Binding-site contacts:
Ligand atom O2 contacts residue TYR87 of chain 1.B at 4.2 Å.
Ligand atom O5 contacts residue THR204 of chain 1.B at 2.5 Å (h-bond).
Ligand atom C2 contacts residue TYR87 of chain 1.B at 4.1 Å (hydrophobic).
Ligand atom O1 contacts residue TYR87 of chain 1.B at 4.3 Å.
Ligand atom C1 contacts residue TYR87 of chain 1.B at 4.1 Å (hydrophobic).
Ligand atom O2 contacts residue EDO1 of chain 1.U at 4.3 Å.
Ligand atom O5 contacts residue GLU90 of chain 1.B at 2.9 Å (salt-bridge).
Ligand atom C5 contacts residue EDO1 of chain 1.U at 4.4 Å.
Ligand atom O2 contacts residue GLU90 of chain 1.B at 2.8 Å (salt-bridge).
Ligand atom O4 contacts residue THR204 of chain 1.B at 3.2 Å (h-bond).
Ligand atom C4 contacts residue GLU90 of chain 1.B at 2.5 Å.
Ligand atom C5 contacts residue THR204 of chain 1.B at 3.3 Å.
Ligand atom C1 contacts residue IPQ1 of chain 1.P at 4.4 Å.
Ligand atom C5 contacts residue PO41 of chain 1.X at 3.6 Å.
Ligand atom O5 contacts residue EDO1 of chain 1.U at 3.1 Å.
Ligand atom C5 contacts residue GLU90 of chain 1.B at 3.1 Å.
Ligand atom C3 contacts residue GLU90 of chain 1.B at 1.4 Å.
Ligand atom O5 contacts residue PO41 of chain 1.X at 4.0 Å.
Ligand atom O4 contacts residue TRP108 of chain 1.B at 3.7 Å.
Ligand atom O1 contacts residue GLU90 of chain 1.B at 4.3 Å.
Ligand atom O4 contacts residue TYR62 of chain 1.B at 4.5 Å.
Ligand atom O4 contacts residue IPQ1 of chain 1.P at 3.5 Å.
Ligand atom O1 contacts residue IPQ1 of chain 1.P at 3.1 Å.
Ligand atom C4 contacts residue PO41 of chain 1.X at 3.8 Å.
Ligand atom O2 contacts residue ILE91 of chain 1.B at 3.8 Å.
Ligand atom C4 contacts residue IPQ1 of chain 1.P at 3.5 Å.
Ligand atom C2 contacts residue GLU90 of chain 1.B at 2.5 Å.
Ligand atom C1 contacts residue GLU90 of chain 1.B at 3.9 Å.
Ligand atom C4 contacts residue THR204 of chain 1.B at 4.0 Å.
Ligand atom O4 contacts residue GLU90 of chain 1.B at 2.8 Å (salt-bridge).
Ligand atom O4 contacts residue PO41 of chain 1.X at 3.0 Å (h-bond).
Ligand atom C3 contacts residue IPQ1 of chain 1.P at 3.9 Å.

Sequence of chain 1.B:
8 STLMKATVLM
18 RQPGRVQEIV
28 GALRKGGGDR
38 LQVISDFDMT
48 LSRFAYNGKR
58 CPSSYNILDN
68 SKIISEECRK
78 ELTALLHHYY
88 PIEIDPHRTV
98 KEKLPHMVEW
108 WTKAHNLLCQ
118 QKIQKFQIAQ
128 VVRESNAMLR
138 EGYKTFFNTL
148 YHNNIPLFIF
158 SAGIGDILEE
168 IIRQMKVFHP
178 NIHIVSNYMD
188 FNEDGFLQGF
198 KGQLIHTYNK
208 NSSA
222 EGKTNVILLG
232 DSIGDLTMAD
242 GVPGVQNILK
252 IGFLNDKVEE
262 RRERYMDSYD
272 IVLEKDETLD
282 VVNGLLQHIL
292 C

A small-molecule ligand and the protein it binds are described below.
Small molecule (SMILES): O=C(CO)[C@H](O)[C@H](O)CO